This small molecule binds to this protein.
Small molecule (SMILES): COc1cc(Cc2cnc(N)nc2N)cc(OC)c1OC

Binding-site contacts:
Ligand atom C9 contacts residue ILE94 of chain 1.A at 3.6 Å (hydrophobic).
Ligand atom C20 contacts residue SER49 of chain 1.A at 3.3 Å.
Ligand atom C15 contacts residue MET20 of chain 1.A at 3.8 Å (hydrophobic).
Ligand atom N5 contacts residue ILE5 of chain 1.A at 3.5 Å (h-bond).
Ligand atom C21 contacts residue NDP1 of chain 1.B at 3.8 Å.
Ligand atom N4 contacts residue THR113 of chain 1.A at 3.8 Å.
Ligand atom N7 contacts residue PHE31 of chain 1.A at 3.6 Å.
Ligand atom C1 contacts residue ASP27 of chain 1.A at 3.7 Å.
Ligand atom N4 contacts residue ALA6 of chain 1.A at 3.6 Å.
Ligand atom C11 contacts residue PHE31 of chain 1.A at 3.8 Å (hydrophobic).
Ligand atom C21 contacts residue MET20 of chain 1.A at 3.8 Å (hydrophobic).
Ligand atom N7 contacts residue ILE94 of chain 1.A at 2.9 Å (h-bond).
Ligand atom C8 contacts residue NDP1 of chain 1.B at 3.8 Å.
Ligand atom O19 contacts residue SER49 of chain 1.A at 3.8 Å.
Ligand atom C20 contacts residue NDP1 of chain 1.B at 3.5 Å.
Ligand atom O13 contacts residue LEU28 of chain 1.A at 3.8 Å.
Ligand atom N2 contacts residue PHE31 of chain 1.A at 3.8 Å.
Ligand atom O19 contacts residue MET20 of chain 1.A at 3.6 Å.
Ligand atom N4 contacts residue ASP27 of chain 1.A at 2.8 Å (salt-bridge).
Ligand atom N7 contacts residue NDP1 of chain 1.B at 3.9 Å.
Ligand atom N7 contacts residue TYR100 of chain 1.A at 3.4 Å (h-bond).
Ligand atom C9 contacts residue PHE31 of chain 1.A at 3.8 Å (hydrophobic).
Ligand atom C15 contacts residue ILE50 of chain 1.A at 3.6 Å (hydrophobic).
Ligand atom N5 contacts residue ALA6 of chain 1.A at 3.5 Å.
Ligand atom C6 contacts residue PHE31 of chain 1.A at 3.4 Å (hydrophobic).
Ligand atom N4 contacts residue ALA7 of chain 1.A at 3.6 Å.
Ligand atom C18 contacts residue ILE50 of chain 1.A at 3.7 Å (hydrophobic).
Ligand atom N5 contacts residue PHE31 of chain 1.A at 3.7 Å.
Ligand atom N2 contacts residue ASP27 of chain 1.A at 2.7 Å (salt-bridge).
Ligand atom C18 contacts residue MET20 of chain 1.A at 3.5 Å (hydrophobic).
Ligand atom N5 contacts residue NDP1 of chain 1.B at 3.7 Å.
Ligand atom N7 contacts residue ILE5 of chain 1.A at 2.8 Å (h-bond).
Ligand atom C6 contacts residue ILE5 of chain 1.A at 3.6 Å (hydrophobic).
Ligand atom C9 contacts residue NDP1 of chain 1.B at 3.6 Å.
Ligand atom C12 contacts residue ILE50 of chain 1.A at 3.9 Å (hydrophobic).
Ligand atom C6 contacts residue NDP1 of chain 1.B at 3.7 Å.
Ligand atom C8 contacts residue PHE31 of chain 1.A at 3.5 Å (hydrophobic).
Ligand atom C1 contacts residue PHE31 of chain 1.A at 3.9 Å (hydrophobic).
Ligand atom C3 contacts residue ASP27 of chain 1.A at 3.5 Å.
Ligand atom O16 contacts residue ILE50 of chain 1.A at 3.9 Å.

Sequence of chain 1.A:
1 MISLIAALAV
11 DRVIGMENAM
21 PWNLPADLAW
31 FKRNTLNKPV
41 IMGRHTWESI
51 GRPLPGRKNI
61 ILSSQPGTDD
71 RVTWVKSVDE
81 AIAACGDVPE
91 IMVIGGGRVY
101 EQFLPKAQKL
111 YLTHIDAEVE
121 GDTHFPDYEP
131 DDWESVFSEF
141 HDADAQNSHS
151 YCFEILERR